The protein below binds the small molecule below.
Small molecule (SMILES): NS(=O)(=O)c1c(F)c(F)c(S(=O)(=O)CCO)c(F)c1F

Sequence of chain 1.A:
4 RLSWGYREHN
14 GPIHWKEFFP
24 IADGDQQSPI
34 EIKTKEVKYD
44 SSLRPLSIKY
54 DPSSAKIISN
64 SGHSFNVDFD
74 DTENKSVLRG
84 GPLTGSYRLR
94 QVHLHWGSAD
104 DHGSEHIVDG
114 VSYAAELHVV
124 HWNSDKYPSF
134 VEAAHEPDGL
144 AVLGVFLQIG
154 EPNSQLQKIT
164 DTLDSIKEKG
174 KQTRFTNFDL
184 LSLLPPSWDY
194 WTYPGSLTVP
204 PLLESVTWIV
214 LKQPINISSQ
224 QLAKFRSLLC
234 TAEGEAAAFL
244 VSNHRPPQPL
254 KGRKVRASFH

Binding-site contacts:
Ligand atom S7 contacts residue ZN1 of chain 1.C at 3.0 Å.
Ligand atom N10 contacts residue HIS96 of chain 1.A at 3.3 Å (h-bond).
Ligand atom F11 contacts residue VAL123 of chain 1.A at 3.4 Å.
Ligand atom O9 contacts residue ZN1 of chain 1.C at 3.0 Å.
Ligand atom F12 contacts residue VAL123 of chain 1.A at 3.5 Å.
Ligand atom C6 contacts residue VAL123 of chain 1.A at 3.8 Å (hydrophobic).
Ligand atom F12 contacts residue LEU200 of chain 1.A at 3.2 Å.
Ligand atom O18 contacts residue VAL202 of chain 1.A at 3.8 Å.
Ligand atom O20 contacts residue GLN94 of chain 1.A at 3.4 Å (h-bond).
Ligand atom C3 contacts residue HIS96 of chain 1.A at 3.2 Å.
Ligand atom N10 contacts residue HIS121 of chain 1.A at 3.2 Å (h-bond).
Ligand atom S15 contacts residue GLN94 of chain 1.A at 3.7 Å.
Ligand atom O8 contacts residue LEU200 of chain 1.A at 3.1 Å.
Ligand atom C5 contacts residue LEU200 of chain 1.A at 3.6 Å (hydrophobic).
Ligand atom N10 contacts residue HIS98 of chain 1.A at 3.2 Å (h-bond).
Ligand atom F14 contacts residue VAL202 of chain 1.A at 3.8 Å.
Ligand atom O9 contacts residue HIS121 of chain 1.A at 3.4 Å (h-bond).
Ligand atom N10 contacts residue THR201 of chain 1.A at 2.5 Å (h-bond).
Ligand atom F11 contacts residue PHE133 of chain 1.A at 3.1 Å.
Ligand atom O19 contacts residue ASN69 of chain 1.A at 3.7 Å.
Ligand atom C5 contacts residue VAL123 of chain 1.A at 3.6 Å (hydrophobic).
Ligand atom O9 contacts residue TRP211 of chain 1.A at 3.7 Å.
Ligand atom O9 contacts residue HIS96 of chain 1.A at 3.3 Å.
Ligand atom F12 contacts residue VAL145 of chain 1.A at 3.7 Å.
Ligand atom S7 contacts residue HIS96 of chain 1.A at 3.8 Å.
Ligand atom F13 contacts residue VAL202 of chain 1.A at 3.3 Å.
Ligand atom O19 contacts residue GLN94 of chain 1.A at 2.9 Å (h-bond).
Ligand atom C3 contacts residue VAL202 of chain 1.A at 3.6 Å (hydrophobic).
Ligand atom C4 contacts residue ZN1 of chain 1.C at 3.9 Å.
Ligand atom S7 contacts residue THR201 of chain 1.A at 3.9 Å.
Ligand atom O9 contacts residue VAL145 of chain 1.A at 3.7 Å.
Ligand atom C2 contacts residue HIS96 of chain 1.A at 3.8 Å.
Ligand atom C4 contacts residue HIS96 of chain 1.A at 3.4 Å.
Ligand atom F13 contacts residue HIS96 of chain 1.A at 3.2 Å.
Ligand atom N10 contacts residue ZN1 of chain 1.C at 1.9 Å.
Ligand atom O8 contacts residue TRP211 of chain 1.A at 3.7 Å.
Ligand atom O20 contacts residue PHE133 of chain 1.A at 3.5 Å.
Ligand atom C2 contacts residue VAL202 of chain 1.A at 3.8 Å (hydrophobic).
Ligand atom O8 contacts residue THR201 of chain 1.A at 2.9 Å (h-bond).
Ligand atom F13 contacts residue ZN1 of chain 1.C at 3.5 Å.